Binding-site contacts:
Ligand atom CB contacts residue DOL1 of chain 1.CI at 3.9 Å.
Ligand atom C8 contacts residue ARG155 of chain 1.GB at 4.5 Å.
Ligand atom CG contacts residue DOL1 of chain 1.CI at 4.2 Å.
Ligand atom C5 contacts residue ARG155 of chain 1.GB at 4.0 Å.

Sequence of chain 1.GB:
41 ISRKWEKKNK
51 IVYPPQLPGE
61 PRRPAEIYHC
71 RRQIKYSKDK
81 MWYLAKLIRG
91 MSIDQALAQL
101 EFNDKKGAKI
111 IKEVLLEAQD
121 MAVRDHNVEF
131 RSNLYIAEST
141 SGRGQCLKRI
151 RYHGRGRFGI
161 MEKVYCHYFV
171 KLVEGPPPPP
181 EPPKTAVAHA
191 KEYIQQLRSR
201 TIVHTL

The small molecule below binds the protein below.
Small molecule (SMILES): CC[C@H]1NC(=O)[C@@H](NC(=O)c2ncccc2O)[C@H](C)OC(=O)[C@H](c2ccccc2)NC(=O)[C@@H]2CC(=O)[C@@H](CS[C@@H]3CN4CCC3CC4)CN2C(=O)[C@H](Cc2ccc(N(C)C)cc2)N(C)C(=O)[C@H]2CCCN2C1=O